A small-molecule ligand and the protein it binds are described below.
Small molecule (SMILES): CC(=O)O[C@@]12CO[C@@H]1C[C@H](O)[C@@]1(C)C(=O)[C@H](O)C3=C(C)[C@@H](OC(=O)[C@H](O)[C@@H](NC(=O)OC(C)(C)C)c4ccccc4)C[C@@](O)([C@@H](OC(=O)c4ccccc4)[C@H]21)C3(C)C

Sequence of chain 1.B:
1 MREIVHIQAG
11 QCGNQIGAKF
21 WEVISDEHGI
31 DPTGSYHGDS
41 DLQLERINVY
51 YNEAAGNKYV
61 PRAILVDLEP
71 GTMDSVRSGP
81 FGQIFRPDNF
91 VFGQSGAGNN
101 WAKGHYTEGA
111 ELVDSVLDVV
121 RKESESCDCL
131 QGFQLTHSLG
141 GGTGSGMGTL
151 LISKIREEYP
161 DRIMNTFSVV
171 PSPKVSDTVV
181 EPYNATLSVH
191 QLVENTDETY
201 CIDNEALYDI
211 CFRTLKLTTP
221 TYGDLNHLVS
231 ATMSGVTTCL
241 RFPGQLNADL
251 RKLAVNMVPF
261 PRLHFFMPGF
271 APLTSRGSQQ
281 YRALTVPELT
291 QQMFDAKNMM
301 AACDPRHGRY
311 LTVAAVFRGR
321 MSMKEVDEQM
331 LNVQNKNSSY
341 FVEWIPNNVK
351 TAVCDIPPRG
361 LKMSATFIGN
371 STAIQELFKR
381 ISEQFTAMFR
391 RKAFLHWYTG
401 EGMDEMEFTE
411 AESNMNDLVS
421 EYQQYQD

Binding-site contacts:
Ligand atom O13 contacts residue ARG276 of chain 1.B at 3.2 Å (salt-bridge).
Ligand atom C27 contacts residue SER234 of chain 1.B at 3.0 Å.
Ligand atom C38 contacts residue HIS227 of chain 1.B at 1.9 Å.
Ligand atom C26 contacts residue VAL23 of chain 1.B at 3.5 Å (hydrophobic).
Ligand atom C38 contacts residue ASP224 of chain 1.B at 2.9 Å.
Ligand atom C18 contacts residue LEU361 of chain 1.B at 2.9 Å (hydrophobic).
Ligand atom C33 contacts residue HIS227 of chain 1.B at 3.2 Å.
Ligand atom C6 contacts residue THR274 of chain 1.B at 2.6 Å.
Ligand atom O4 contacts residue LEU215 of chain 1.B at 3.1 Å.
Ligand atom C33 contacts residue VAL23 of chain 1.B at 3.0 Å (hydrophobic).
Ligand atom O9 contacts residue ARG359 of chain 1.B at 1.9 Å (salt-bridge).
Ligand atom C25 contacts residue VAL23 of chain 1.B at 3.1 Å (hydrophobic).
Ligand atom C28 contacts residue PHE270 of chain 1.B at 3.2 Å (hydrophobic).
Ligand atom O10 contacts residue ASP26 of chain 1.B at 3.5 Å (salt-bridge).
Ligand atom C39 contacts residue HIS227 of chain 1.B at 2.9 Å.
Ligand atom C6 contacts residue LEU273 of chain 1.B at 3.5 Å (hydrophobic).
Ligand atom O10 contacts residue ARG359 of chain 1.B at 1.9 Å (salt-bridge).
Ligand atom C10 contacts residue GLY360 of chain 1.B at 3.2 Å.
Ligand atom C19 contacts residue THR274 of chain 1.B at 3.4 Å.
Ligand atom O5 contacts residue THR274 of chain 1.B at 2.9 Å (h-bond).
Ligand atom C26 contacts residue ARG318 of chain 1.B at 3.5 Å.
Ligand atom C36 contacts residue HIS227 of chain 1.B at 3.1 Å.
Ligand atom C12 contacts residue GLY360 of chain 1.B at 3.1 Å.
Ligand atom C27 contacts residue ARG318 of chain 1.B at 2.8 Å.
Ligand atom C22 contacts residue ARG359 of chain 1.B at 2.6 Å.
Ligand atom O4 contacts residue LEU273 of chain 1.B at 3.4 Å (h-bond).
Ligand atom C21 contacts residue ARG359 of chain 1.B at 2.4 Å.
Ligand atom C40 contacts residue ASP224 of chain 1.B at 2.4 Å.
Ligand atom C11 contacts residue GLY360 of chain 1.B at 3.4 Å.
Ligand atom C43 contacts residue HIS227 of chain 1.B at 3.1 Å.
Ligand atom O7 contacts residue GLY360 of chain 1.B at 2.8 Å (h-bond).
Ligand atom C37 contacts residue HIS227 of chain 1.B at 2.0 Å.
Ligand atom O11 contacts residue HIS227 of chain 1.B at 2.2 Å (h-bond).
Ligand atom C31 contacts residue HIS227 of chain 1.B at 3.1 Å.
Ligand atom C18 contacts residue GLY360 of chain 1.B at 2.4 Å.
Ligand atom C30 contacts residue HIS227 of chain 1.B at 3.2 Å.
Ligand atom C39 contacts residue ASP224 of chain 1.B at 2.2 Å.
Ligand atom C34 contacts residue HIS227 of chain 1.B at 2.2 Å.
Ligand atom C6 contacts residue PRO272 of chain 1.B at 3.2 Å (hydrophobic).
Ligand atom C7 contacts residue THR274 of chain 1.B at 3.1 Å.